Sequence of chain 1.L:
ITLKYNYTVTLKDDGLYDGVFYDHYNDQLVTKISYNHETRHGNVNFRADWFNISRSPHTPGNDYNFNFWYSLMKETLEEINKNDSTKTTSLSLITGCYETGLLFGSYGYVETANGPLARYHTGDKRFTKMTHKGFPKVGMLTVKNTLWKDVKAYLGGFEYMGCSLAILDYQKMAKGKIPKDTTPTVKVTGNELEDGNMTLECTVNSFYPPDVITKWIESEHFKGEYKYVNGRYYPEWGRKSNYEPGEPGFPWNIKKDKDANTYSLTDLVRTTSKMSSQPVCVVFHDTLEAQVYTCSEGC

The protein below binds the small molecule below.
Small molecule (SMILES): CC(=O)N[C@@H]1[C@@H](O)[C@H](O)[C@@H](CO)O[C@H]1O

Binding-site contacts:
Ligand atom C8 contacts residue ARG55 of chain 1.L at 3.3 Å.
Ligand atom C5 contacts residue ASN52 of chain 1.L at 3.7 Å.
Ligand atom C2 contacts residue ASN52 of chain 1.L at 2.5 Å.
Ligand atom C7 contacts residue ASN52 of chain 1.L at 4.1 Å.
Ligand atom C1 contacts residue ASN52 of chain 1.L at 1.5 Å.
Ligand atom C2 contacts residue SER54 of chain 1.L at 4.3 Å.
Ligand atom C7 contacts residue ARG55 of chain 1.L at 3.8 Å.
Ligand atom C4 contacts residue ASN52 of chain 1.L at 4.2 Å.
Ligand atom O7 contacts residue SER54 of chain 1.L at 4.5 Å.
Ligand atom N2 contacts residue ARG55 of chain 1.L at 3.9 Å.
Ligand atom N2 contacts residue ASN52 of chain 1.L at 3.0 Å (h-bond).
Ligand atom N2 contacts residue SER54 of chain 1.L at 3.5 Å.
Ligand atom O5 contacts residue ASN52 of chain 1.L at 2.4 Å (h-bond).
Ligand atom C7 contacts residue SER54 of chain 1.L at 4.3 Å.
Ligand atom C3 contacts residue ASN52 of chain 1.L at 3.8 Å.